Sequence of chain 50.A:
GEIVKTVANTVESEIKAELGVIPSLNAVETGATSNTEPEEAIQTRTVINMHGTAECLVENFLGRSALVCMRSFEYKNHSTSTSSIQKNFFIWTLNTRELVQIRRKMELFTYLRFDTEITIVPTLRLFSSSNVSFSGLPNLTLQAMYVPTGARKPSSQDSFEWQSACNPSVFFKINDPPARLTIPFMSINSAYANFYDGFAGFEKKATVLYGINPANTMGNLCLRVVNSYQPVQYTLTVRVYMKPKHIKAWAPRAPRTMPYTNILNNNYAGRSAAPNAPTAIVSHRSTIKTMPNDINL

Sequence of chain 50.C:
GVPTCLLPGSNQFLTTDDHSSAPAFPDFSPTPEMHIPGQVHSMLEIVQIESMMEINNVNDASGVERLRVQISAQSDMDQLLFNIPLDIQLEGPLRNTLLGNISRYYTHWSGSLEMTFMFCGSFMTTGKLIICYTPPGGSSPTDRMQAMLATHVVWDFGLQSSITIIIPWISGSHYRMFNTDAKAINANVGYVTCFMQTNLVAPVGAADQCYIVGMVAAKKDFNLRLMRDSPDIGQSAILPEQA

Sequence of chain 51.C:
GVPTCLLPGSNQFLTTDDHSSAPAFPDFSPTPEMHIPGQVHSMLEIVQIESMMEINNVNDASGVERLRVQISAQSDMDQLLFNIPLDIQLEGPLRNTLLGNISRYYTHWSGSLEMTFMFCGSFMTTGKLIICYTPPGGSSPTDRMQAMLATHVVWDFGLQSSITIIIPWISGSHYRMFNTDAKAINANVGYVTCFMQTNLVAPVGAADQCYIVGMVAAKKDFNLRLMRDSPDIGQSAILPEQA

The protein below binds the small molecule below.
Small molecule (SMILES): Cc1cc(CCCOc2c(C)cc(-c3noc(C(F)(F)F)n3)cc2C)on1

Binding-site contacts:
Ligand atom C2A contacts residue LEU226 of chain 50.A at 3.8 Å (hydrophobic).
Ligand atom N2 contacts residue PHE119 of chain 50.A at 3.5 Å.
Ligand atom O1A contacts residue LEU186 of chain 50.A at 3.7 Å.
Ligand atom CM2 contacts residue LEU99 of chain 50.A at 3.3 Å (hydrophobic).
Ligand atom CM6 contacts residue ILE123 of chain 50.A at 3.8 Å (hydrophobic).
Ligand atom CM3 contacts residue THR101 of chain 50.A at 3.8 Å.
Ligand atom C3C contacts residue THR121 of chain 50.A at 3.7 Å.
Ligand atom C3A contacts residue LEU226 of chain 50.A at 3.8 Å (hydrophobic).
Ligand atom C2B contacts residue LEU99 of chain 50.A at 3.4 Å (hydrophobic).
Ligand atom O1 contacts residue TYR197 of chain 50.A at 3.3 Å.
Ligand atom O1 contacts residue PHE119 of chain 50.A at 3.5 Å.
Ligand atom O1A contacts residue LEU226 of chain 50.A at 3.6 Å.
Ligand atom C3A contacts residue LEU186 of chain 50.A at 3.8 Å (hydrophobic).
Ligand atom F2 contacts residue ALA149 of chain 50.A at 2.5 Å.
Ligand atom F1 contacts residue LEU186 of chain 50.A at 3.1 Å.
Ligand atom F2 contacts residue VAL175 of chain 50.A at 3.2 Å.
Ligand atom CM4 contacts residue LEU186 of chain 50.A at 3.8 Å (hydrophobic).
Ligand atom F3 contacts residue MET150 of chain 50.A at 3.8 Å.
Ligand atom C3 contacts residue THR101 of chain 50.A at 3.8 Å.
Ligand atom C3B contacts residue ILE188 of chain 50.A at 3.5 Å (hydrophobic).
Ligand atom F3 contacts residue ALA149 of chain 50.A at 3.6 Å.
Ligand atom N1A contacts residue LEU226 of chain 50.A at 3.6 Å.
Ligand atom F3 contacts residue TYR151 of chain 50.A at 2.9 Å.
Ligand atom C2B contacts residue ILE188 of chain 50.A at 3.7 Å (hydrophobic).
Ligand atom CM2 contacts residue ILE188 of chain 50.A at 3.6 Å (hydrophobic).
Ligand atom CM4 contacts residue ALA149 of chain 50.A at 3.6 Å (hydrophobic).
Ligand atom C6B contacts residue ILE123 of chain 50.A at 3.8 Å (hydrophobic).
Ligand atom CM4 contacts residue PRO173 of chain 50.A at 3.7 Å (hydrophobic).
Ligand atom C4 contacts residue THR101 of chain 50.A at 3.8 Å.
Ligand atom N2 contacts residue TYR197 of chain 50.A at 3.4 Å.
Ligand atom C5B contacts residue ILE123 of chain 50.A at 3.7 Å (hydrophobic).
Ligand atom CM6 contacts residue TRP97 of chain 50.A at 3.6 Å (hydrophobic).
Ligand atom F3 contacts residue PRO173 of chain 50.A at 2.6 Å.
Ligand atom F3 contacts residue SER174 of chain 50.A at 3.8 Å.
Ligand atom O1B contacts residue LEU99 of chain 50.A at 3.6 Å.
Ligand atom C1B contacts residue LEU99 of chain 50.A at 3.6 Å (hydrophobic).
Ligand atom C6B contacts residue LEU99 of chain 50.A at 3.9 Å (hydrophobic).
Ligand atom CM2 contacts residue MET191 of chain 50.A at 3.4 Å (hydrophobic).
Ligand atom N3A contacts residue TYR151 of chain 50.A at 3.6 Å.
Ligand atom F2 contacts residue SER174 of chain 50.A at 3.7 Å.